This protein binds this small molecule.
Small molecule (SMILES): CC(=O)N[C@@H]1[C@@H](O)[C@H](O)[C@@H](CO)O[C@H]1O

Sequence of chain 1.C:
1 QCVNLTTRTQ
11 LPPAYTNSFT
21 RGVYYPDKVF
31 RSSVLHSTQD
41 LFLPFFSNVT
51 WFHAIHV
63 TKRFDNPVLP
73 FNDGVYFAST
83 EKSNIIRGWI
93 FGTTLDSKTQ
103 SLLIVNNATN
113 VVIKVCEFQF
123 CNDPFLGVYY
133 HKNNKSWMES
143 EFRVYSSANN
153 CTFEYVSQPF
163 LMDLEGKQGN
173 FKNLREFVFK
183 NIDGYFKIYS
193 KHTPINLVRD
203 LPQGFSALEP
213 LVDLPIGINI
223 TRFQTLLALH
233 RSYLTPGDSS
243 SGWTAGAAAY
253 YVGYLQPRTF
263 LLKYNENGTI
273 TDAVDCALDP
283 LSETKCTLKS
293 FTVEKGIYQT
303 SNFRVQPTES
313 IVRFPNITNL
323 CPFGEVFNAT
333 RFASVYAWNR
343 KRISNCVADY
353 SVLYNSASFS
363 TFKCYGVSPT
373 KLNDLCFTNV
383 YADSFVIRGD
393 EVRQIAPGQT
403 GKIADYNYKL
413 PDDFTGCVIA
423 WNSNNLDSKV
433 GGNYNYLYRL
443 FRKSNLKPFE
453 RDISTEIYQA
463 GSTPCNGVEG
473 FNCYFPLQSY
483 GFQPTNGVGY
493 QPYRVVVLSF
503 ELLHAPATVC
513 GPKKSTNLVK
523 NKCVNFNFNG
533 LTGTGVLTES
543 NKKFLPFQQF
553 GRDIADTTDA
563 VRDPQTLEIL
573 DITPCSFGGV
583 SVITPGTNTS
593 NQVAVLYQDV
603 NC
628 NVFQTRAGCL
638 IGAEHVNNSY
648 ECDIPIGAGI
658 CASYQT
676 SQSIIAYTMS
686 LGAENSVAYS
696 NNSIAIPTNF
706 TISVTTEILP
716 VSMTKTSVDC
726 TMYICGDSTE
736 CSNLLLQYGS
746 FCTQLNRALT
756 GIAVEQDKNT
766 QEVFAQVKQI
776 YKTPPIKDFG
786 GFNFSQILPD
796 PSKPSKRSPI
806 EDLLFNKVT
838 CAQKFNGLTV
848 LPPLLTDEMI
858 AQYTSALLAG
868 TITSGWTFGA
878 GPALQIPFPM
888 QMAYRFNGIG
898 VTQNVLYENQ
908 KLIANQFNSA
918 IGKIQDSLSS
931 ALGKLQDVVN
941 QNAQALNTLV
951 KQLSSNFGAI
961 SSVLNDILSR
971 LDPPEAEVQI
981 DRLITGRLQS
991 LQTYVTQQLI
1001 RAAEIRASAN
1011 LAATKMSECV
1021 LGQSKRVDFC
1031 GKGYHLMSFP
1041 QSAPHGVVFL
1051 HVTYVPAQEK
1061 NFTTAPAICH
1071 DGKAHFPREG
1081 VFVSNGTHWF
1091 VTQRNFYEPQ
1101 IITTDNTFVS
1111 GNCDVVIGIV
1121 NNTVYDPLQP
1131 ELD

Binding-site contacts:
Ligand atom C1 contacts residue ASN704 of chain 1.C at 1.4 Å.
Ligand atom C5 contacts residue ASN704 of chain 1.C at 3.6 Å.
Ligand atom C4 contacts residue GLN1058 of chain 1.C at 3.9 Å.
Ligand atom O6 contacts residue GLN1058 of chain 1.C at 2.4 Å (h-bond).
Ligand atom N2 contacts residue ASN704 of chain 1.C at 2.9 Å (h-bond).
Ligand atom C7 contacts residue ASN704 of chain 1.C at 4.2 Å.
Ligand atom C3 contacts residue ASN704 of chain 1.C at 3.8 Å.
Ligand atom C2 contacts residue ASN704 of chain 1.C at 2.5 Å.
Ligand atom C4 contacts residue ASN704 of chain 1.C at 4.2 Å.
Ligand atom C6 contacts residue GLN1058 of chain 1.C at 2.9 Å.
Ligand atom O5 contacts residue ASN704 of chain 1.C at 2.4 Å (h-bond).
Ligand atom C5 contacts residue GLN1058 of chain 1.C at 3.5 Å.
Ligand atom C1 contacts residue GLN1058 of chain 1.C at 4.5 Å.
Ligand atom O5 contacts residue GLN1058 of chain 1.C at 3.2 Å (h-bond).